Sequence of chain 1.HA:
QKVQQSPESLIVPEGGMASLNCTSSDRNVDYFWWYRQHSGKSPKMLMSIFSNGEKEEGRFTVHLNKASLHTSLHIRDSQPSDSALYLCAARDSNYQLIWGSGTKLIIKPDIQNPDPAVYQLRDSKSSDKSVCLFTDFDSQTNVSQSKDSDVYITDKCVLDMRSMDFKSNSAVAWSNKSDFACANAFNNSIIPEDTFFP

The small molecule below binds the protein below.
Small molecule (SMILES): CC(C)[C@H](N)C(=O)N[C@H](C(=O)NCC(=O)N[C@@H](C)C(=O)N[C@H](C(=O)NCC(=O)N[C@H](C(=O)NCC(=O)N[C@@H](CCCCN)C(=O)O)C(C)C)C(C)C)C(C)C

Binding-site contacts:
Ligand atom CA contacts residue TYR159 of chain 1.EA at 3.5 Å (hydrophobic).
Ligand atom CG1 contacts residue GLY97 of chain 1.IA at 3.5 Å.
Ligand atom OXT contacts residue TYR84 of chain 1.EA at 2.9 Å (h-bond).
Ligand atom C contacts residue TYR84 of chain 1.EA at 3.4 Å (hydrophobic).
Ligand atom O contacts residue THR80 of chain 1.EA at 3.4 Å.
Ligand atom CG2 contacts residue GLN156 of chain 1.EA at 3.2 Å.
Ligand atom NZ contacts residue ASP116 of chain 1.EA at 3.0 Å (salt-bridge).
Ligand atom CG2 contacts residue TRP167 of chain 1.EA at 3.5 Å (hydrophobic).
Ligand atom CG2 contacts residue TYR171 of chain 1.EA at 3.1 Å (hydrophobic).
Ligand atom O contacts residue TRP147 of chain 1.EA at 2.5 Å (h-bond).
Ligand atom CG2 contacts residue TRP147 of chain 1.EA at 3.4 Å (hydrophobic).
Ligand atom O contacts residue ASP95 of chain 1.IA at 3.2 Å.
Ligand atom N contacts residue GLN156 of chain 1.EA at 3.1 Å (h-bond).
Ligand atom CG2 contacts residue GLU63 of chain 1.EA at 3.2 Å.
Ligand atom CA contacts residue ASP95 of chain 1.IA at 3.3 Å.
Ligand atom CB contacts residue GLU63 of chain 1.EA at 3.6 Å.
Ligand atom C contacts residue ASP95 of chain 1.IA at 3.4 Å.
Ligand atom CB contacts residue TYR99 of chain 1.EA at 3.5 Å (hydrophobic).
Ligand atom CB contacts residue GLN156 of chain 1.EA at 3.5 Å.
Ligand atom CA contacts residue TYR96 of chain 1.HA at 3.2 Å (hydrophobic).
Ligand atom CG1 contacts residue TYR7 of chain 1.EA at 3.1 Å (hydrophobic).
Ligand atom O contacts residue TYR96 of chain 1.HA at 3.2 Å.
Ligand atom OXT contacts residue THR143 of chain 1.EA at 2.4 Å (h-bond).
Ligand atom CG1 contacts residue THR96 of chain 1.IA at 3.4 Å.
Ligand atom C contacts residue TRP147 of chain 1.EA at 3.4 Å (hydrophobic).
Ligand atom N contacts residue TYR99 of chain 1.EA at 3.3 Å (h-bond).
Ligand atom O contacts residue ARG114 of chain 1.EA at 3.4 Å (salt-bridge).
Ligand atom CD contacts residue ASP77 of chain 1.EA at 3.5 Å.
Ligand atom O contacts residue GLN156 of chain 1.EA at 3.4 Å (h-bond).
Ligand atom CA contacts residue TYR99 of chain 1.EA at 3.5 Å (hydrophobic).
Ligand atom N contacts residue GLU63 of chain 1.EA at 2.8 Å (salt-bridge).
Ligand atom C contacts residue TYR159 of chain 1.EA at 3.5 Å (hydrophobic).
Ligand atom O contacts residue TYR159 of chain 1.EA at 2.3 Å (h-bond).
Ligand atom N contacts residue ASP77 of chain 1.EA at 3.5 Å (salt-bridge).
Ligand atom CG1 contacts residue TYR9 of chain 1.EA at 3.1 Å (hydrophobic).
Ligand atom O contacts residue LYS146 of chain 1.EA at 3.3 Å.
Ligand atom O contacts residue TYR84 of chain 1.EA at 3.0 Å (h-bond).
Ligand atom CE contacts residue ASP77 of chain 1.EA at 3.3 Å.
Ligand atom CB contacts residue ASP77 of chain 1.EA at 3.4 Å.
Ligand atom C contacts residue THR143 of chain 1.EA at 3.3 Å.

Sequence of chain 1.EA:
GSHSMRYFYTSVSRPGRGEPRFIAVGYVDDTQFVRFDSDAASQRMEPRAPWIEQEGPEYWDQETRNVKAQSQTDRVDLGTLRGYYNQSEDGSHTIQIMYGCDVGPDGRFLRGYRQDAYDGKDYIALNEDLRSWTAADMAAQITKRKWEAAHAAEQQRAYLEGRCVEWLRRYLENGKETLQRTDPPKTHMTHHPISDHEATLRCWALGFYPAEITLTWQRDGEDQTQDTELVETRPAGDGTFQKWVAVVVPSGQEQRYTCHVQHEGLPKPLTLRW

Sequence of chain 1.IA:
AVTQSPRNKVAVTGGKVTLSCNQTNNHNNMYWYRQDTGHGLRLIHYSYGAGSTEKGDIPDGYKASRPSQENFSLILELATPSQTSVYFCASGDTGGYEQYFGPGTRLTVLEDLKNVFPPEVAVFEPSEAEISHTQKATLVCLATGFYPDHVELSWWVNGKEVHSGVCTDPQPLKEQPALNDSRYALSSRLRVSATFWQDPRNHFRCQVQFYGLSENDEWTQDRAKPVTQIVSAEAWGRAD